A protein and the small-molecule ligand that binds it are described below.
Small molecule (SMILES): CC(=O)CC[C@H](N)C(=O)O

Binding-site contacts:
Ligand atom OD contacts residue PRO126 of chain 2.D at 3.8 Å.
Ligand atom CD contacts residue GLU178 of chain 2.D at 3.9 Å.
Ligand atom CB contacts residue PHE131 of chain 2.D at 3.6 Å (hydrophobic).
Ligand atom N contacts residue PHE181 of chain 2.D at 4.2 Å.
Ligand atom CE contacts residue GLU178 of chain 2.D at 4.2 Å.
Ligand atom CE contacts residue PHE131 of chain 2.D at 4.4 Å (hydrophobic).
Ligand atom CA contacts residue PHE181 of chain 2.D at 3.9 Å (hydrophobic).
Ligand atom CA contacts residue TYR128 of chain 2.D at 3.9 Å (hydrophobic).
Ligand atom OXT contacts residue ARG210 of chain 2.D at 4.4 Å.
Ligand atom CD contacts residue CYS177 of chain 2.D at 2.5 Å (hydrophobic).
Ligand atom OXT contacts residue PHE181 of chain 2.D at 4.3 Å.
Ligand atom CE contacts residue SER204 of chain 2.D at 4.0 Å.
Ligand atom CE contacts residue GLU53 of chain 2.D at 4.2 Å.
Ligand atom OD contacts residue GLU178 of chain 2.D at 3.0 Å (salt-bridge).
Ligand atom CG contacts residue GLU178 of chain 2.D at 4.2 Å.
Ligand atom C contacts residue ARG210 of chain 2.D at 4.1 Å.
Ligand atom CE contacts residue LYS122 of chain 2.D at 4.4 Å.
Ligand atom N contacts residue MET287 of chain 2.B at 4.5 Å.
Ligand atom CG contacts residue PHE131 of chain 2.D at 3.8 Å (hydrophobic).
Ligand atom N contacts residue TYR128 of chain 2.D at 2.6 Å (h-bond).
Ligand atom O contacts residue PHE181 of chain 2.D at 3.8 Å.
Ligand atom CA contacts residue GLU178 of chain 2.D at 3.2 Å.
Ligand atom O contacts residue ARG210 of chain 2.D at 3.2 Å (salt-bridge).
Ligand atom OD contacts residue CYS177 of chain 2.D at 3.1 Å (h-bond).
Ligand atom CB contacts residue TYR128 of chain 2.D at 4.1 Å (hydrophobic).
Ligand atom CE contacts residue CYS177 of chain 2.D at 1.6 Å (hydrophobic).
Ligand atom CB contacts residue GLU178 of chain 2.D at 3.5 Å.
Ligand atom CG contacts residue CYS177 of chain 2.D at 3.4 Å (hydrophobic).
Ligand atom N contacts residue GLU178 of chain 2.D at 2.7 Å (salt-bridge).
Ligand atom C contacts residue PHE181 of chain 2.D at 3.8 Å (hydrophobic).
Ligand atom CD contacts residue PHE131 of chain 2.D at 4.3 Å (hydrophobic).

Sequence of chain 2.D:
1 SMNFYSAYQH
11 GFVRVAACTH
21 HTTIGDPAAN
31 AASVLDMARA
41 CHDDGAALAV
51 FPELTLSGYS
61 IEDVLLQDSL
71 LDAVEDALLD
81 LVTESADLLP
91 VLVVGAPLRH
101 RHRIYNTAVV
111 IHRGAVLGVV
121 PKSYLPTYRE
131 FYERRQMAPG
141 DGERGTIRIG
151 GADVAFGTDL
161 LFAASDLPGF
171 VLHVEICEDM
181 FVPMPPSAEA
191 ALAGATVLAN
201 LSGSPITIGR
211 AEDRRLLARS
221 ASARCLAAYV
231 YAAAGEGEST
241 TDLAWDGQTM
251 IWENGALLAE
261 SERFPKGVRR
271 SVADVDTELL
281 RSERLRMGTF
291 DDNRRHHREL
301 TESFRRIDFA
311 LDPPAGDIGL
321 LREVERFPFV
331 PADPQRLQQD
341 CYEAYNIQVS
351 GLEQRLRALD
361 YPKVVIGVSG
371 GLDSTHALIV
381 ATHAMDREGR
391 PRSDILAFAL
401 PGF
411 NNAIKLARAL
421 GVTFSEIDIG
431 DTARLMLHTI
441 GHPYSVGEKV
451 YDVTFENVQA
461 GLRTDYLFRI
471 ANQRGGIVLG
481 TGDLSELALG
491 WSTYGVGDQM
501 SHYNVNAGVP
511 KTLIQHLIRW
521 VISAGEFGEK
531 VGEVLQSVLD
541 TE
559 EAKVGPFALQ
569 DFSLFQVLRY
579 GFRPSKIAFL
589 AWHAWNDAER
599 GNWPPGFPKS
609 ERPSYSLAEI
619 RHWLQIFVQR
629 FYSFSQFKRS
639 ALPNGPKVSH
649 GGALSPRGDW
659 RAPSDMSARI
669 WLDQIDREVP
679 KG

Sequence of chain 2.B:
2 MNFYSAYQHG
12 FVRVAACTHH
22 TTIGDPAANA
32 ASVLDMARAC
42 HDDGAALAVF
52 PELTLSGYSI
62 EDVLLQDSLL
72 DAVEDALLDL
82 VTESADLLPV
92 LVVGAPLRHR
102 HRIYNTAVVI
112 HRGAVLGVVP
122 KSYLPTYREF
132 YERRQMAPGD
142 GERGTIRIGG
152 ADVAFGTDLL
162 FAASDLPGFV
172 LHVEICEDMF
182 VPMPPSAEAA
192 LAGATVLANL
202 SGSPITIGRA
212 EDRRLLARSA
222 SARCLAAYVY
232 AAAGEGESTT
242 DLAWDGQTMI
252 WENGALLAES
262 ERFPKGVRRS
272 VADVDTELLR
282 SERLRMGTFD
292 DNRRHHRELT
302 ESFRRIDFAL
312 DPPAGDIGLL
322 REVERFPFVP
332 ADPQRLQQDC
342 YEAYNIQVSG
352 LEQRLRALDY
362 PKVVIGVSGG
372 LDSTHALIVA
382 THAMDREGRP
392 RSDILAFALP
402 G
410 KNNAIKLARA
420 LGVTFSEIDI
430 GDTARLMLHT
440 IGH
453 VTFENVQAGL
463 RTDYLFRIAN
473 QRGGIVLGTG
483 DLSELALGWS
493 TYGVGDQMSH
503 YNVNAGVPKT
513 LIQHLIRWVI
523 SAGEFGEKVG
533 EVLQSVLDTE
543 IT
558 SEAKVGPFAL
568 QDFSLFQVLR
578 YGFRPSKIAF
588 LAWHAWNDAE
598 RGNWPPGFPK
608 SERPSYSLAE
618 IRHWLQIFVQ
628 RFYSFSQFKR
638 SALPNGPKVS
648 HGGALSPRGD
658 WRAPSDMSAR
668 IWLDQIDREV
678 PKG